Binding-site contacts:
Ligand atom C17 contacts residue TYR83 of chain 3.A at 3.6 Å (hydrophobic).
Ligand atom C2 contacts residue ASP38 of chain 3.A at 3.7 Å.
Ligand atom C16 contacts residue ASP38 of chain 3.A at 3.7 Å.
Ligand atom C24 contacts residue PRO118 of chain 3.A at 3.1 Å (hydrophobic).
Ligand atom N12 contacts residue TYR83 of chain 3.A at 3.7 Å.
Ligand atom C21 contacts residue THR85 of chain 3.A at 3.5 Å.
Ligand atom C16 contacts residue TYR83 of chain 3.A at 3.5 Å (hydrophobic).
Ligand atom C4 contacts residue ASP38 of chain 3.A at 3.6 Å.
Ligand atom C1 contacts residue ASP38 of chain 3.A at 3.6 Å.
Ligand atom O32 contacts residue TYR83 of chain 3.A at 3.6 Å.
Ligand atom N22 contacts residue THR85 of chain 3.A at 3.3 Å.
Ligand atom C30 contacts residue THR309 of chain 3.A at 3.7 Å.
Ligand atom C18 contacts residue DMS1 of chain 3.C at 3.7 Å.
Ligand atom N10 contacts residue THR85 of chain 3.A at 3.6 Å.
Ligand atom N12 contacts residue GLY40 of chain 3.A at 3.3 Å (h-bond).
Ligand atom O32 contacts residue ARG82 of chain 3.A at 3.7 Å.
Ligand atom O9 contacts residue SER84 of chain 3.A at 3.0 Å (h-bond).
Ligand atom C5 contacts residue ASP38 of chain 3.A at 3.6 Å.
Ligand atom O11 contacts residue GLY228 of chain 3.A at 3.6 Å.
Ligand atom C24 contacts residue ALA122 of chain 3.A at 3.6 Å (hydrophobic).
Ligand atom O13 contacts residue SER84 of chain 3.A at 2.8 Å (h-bond).
Ligand atom C1 contacts residue ALA229 of chain 3.A at 3.5 Å (hydrophobic).
Ligand atom O9 contacts residue TYR83 of chain 3.A at 3.4 Å.
Ligand atom C1 contacts residue ASP226 of chain 3.A at 3.3 Å.
Ligand atom O11 contacts residue THR85 of chain 3.A at 3.2 Å.
Ligand atom C5 contacts residue ASP226 of chain 3.A at 3.1 Å.
Ligand atom O13 contacts residue THR85 of chain 3.A at 3.6 Å.
Ligand atom C3 contacts residue TYR83 of chain 3.A at 3.6 Å (hydrophobic).
Ligand atom C4 contacts residue TYR83 of chain 3.A at 3.5 Å (hydrophobic).
Ligand atom C7 contacts residue THR85 of chain 3.A at 3.5 Å.
Ligand atom C34 contacts residue ILE137 of chain 3.A at 3.5 Å (hydrophobic).
Ligand atom C5 contacts residue GLY40 of chain 3.A at 3.7 Å.
Ligand atom C15 contacts residue THR85 of chain 3.A at 3.5 Å.
Ligand atom C34 contacts residue ARG82 of chain 3.A at 3.3 Å.
Ligand atom N6 contacts residue ASP226 of chain 3.A at 2.7 Å (salt-bridge).
Ligand atom N6 contacts residue ASP38 of chain 3.A at 2.8 Å (salt-bridge).
Ligand atom C16 contacts residue VAL127 of chain 3.A at 3.7 Å (hydrophobic).
Ligand atom C1 contacts residue GLY228 of chain 3.A at 3.4 Å.
Ligand atom C7 contacts residue GLY228 of chain 3.A at 3.5 Å.
Ligand atom C8 contacts residue TYR83 of chain 3.A at 3.5 Å (hydrophobic).

This small molecule binds to this protein.
Small molecule (SMILES): CCOC[C@@H](CC(C)C)NC(=O)[C@@H]1CNC[C@H](C(=O)N(c2ccc(C(C)C)cn2)C2CC2)[C@@H]1O

Sequence of chain 3.A:
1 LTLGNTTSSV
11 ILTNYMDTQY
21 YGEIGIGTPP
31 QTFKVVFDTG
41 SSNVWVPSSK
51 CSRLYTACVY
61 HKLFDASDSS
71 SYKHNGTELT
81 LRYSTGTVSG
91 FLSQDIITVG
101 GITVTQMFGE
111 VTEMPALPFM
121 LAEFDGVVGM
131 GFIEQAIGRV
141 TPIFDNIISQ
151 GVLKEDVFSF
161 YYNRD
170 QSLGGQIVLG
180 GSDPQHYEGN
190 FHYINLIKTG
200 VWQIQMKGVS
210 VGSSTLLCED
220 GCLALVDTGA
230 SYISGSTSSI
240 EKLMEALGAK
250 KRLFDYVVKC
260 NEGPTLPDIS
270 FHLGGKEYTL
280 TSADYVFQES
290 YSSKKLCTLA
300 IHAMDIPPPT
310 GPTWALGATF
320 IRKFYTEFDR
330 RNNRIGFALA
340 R